Binding-site contacts:
Ligand atom C32 contacts residue GLY117 of chain 1.A at 3.4 Å.
Ligand atom C19 contacts residue GLU199 of chain 1.A at 3.2 Å.
Ligand atom C18 contacts residue GLU199 of chain 1.A at 3.1 Å.
Ligand atom N22 contacts residue PRO174 of chain 1.A at 3.5 Å.
Ligand atom N12 contacts residue HIS142 of chain 1.A at 3.6 Å.
Ligand atom C28 contacts residue ILE91 of chain 1.A at 3.6 Å (hydrophobic).
Ligand atom O9 contacts residue ILE91 of chain 1.A at 3.4 Å.
Ligand atom C10 contacts residue ASP141 of chain 1.A at 3.4 Å.
Ligand atom O23 contacts residue ASN170 of chain 1.A at 2.9 Å (h-bond).
Ligand atom N33 contacts residue ILE91 of chain 1.A at 3.1 Å (h-bond).
Ligand atom C11 contacts residue TRP143 of chain 1.A at 3.1 Å (hydrophobic).
Ligand atom O4 contacts residue GLY66 of chain 1.A at 3.3 Å.
Ligand atom N22 contacts residue TRP38 of chain 1.A at 3.5 Å.
Ligand atom O23 contacts residue MG1 of chain 1.B at 2.1 Å.
Ligand atom N14 contacts residue MET40 of chain 1.A at 3.4 Å (h-bond).
Ligand atom N31 contacts residue SER119 of chain 1.A at 2.8 Å (h-bond).
Ligand atom C19 contacts residue ASN170 of chain 1.A at 3.5 Å.
Ligand atom N12 contacts residue TRP143 of chain 1.A at 3.1 Å.
Ligand atom C30 contacts residue SER119 of chain 1.A at 3.3 Å.
Ligand atom N33 contacts residue GLU90 of chain 1.A at 3.6 Å.
Ligand atom O23 contacts residue LYS144 of chain 1.A at 2.9 Å (salt-bridge).
Ligand atom O24 contacts residue ASP169 of chain 1.A at 3.2 Å (salt-bridge).
Ligand atom C17 contacts residue MG1 of chain 1.B at 2.9 Å.
Ligand atom C17 contacts residue ASN170 of chain 1.A at 3.3 Å.
Ligand atom O9 contacts residue GLU90 of chain 1.A at 2.6 Å (salt-bridge).
Ligand atom C18 contacts residue ASN170 of chain 1.A at 3.1 Å.
Ligand atom C15 contacts residue LYS144 of chain 1.A at 3.5 Å.
Ligand atom O24 contacts residue GLU199 of chain 1.A at 2.4 Å (salt-bridge).
Ligand atom O8 contacts residue TYR68 of chain 1.A at 3.4 Å.
Ligand atom C18 contacts residue MG1 of chain 1.B at 3.0 Å.
Ligand atom C32 contacts residue ILE91 of chain 1.A at 3.4 Å (hydrophobic).
Ligand atom C2 contacts residue GLU90 of chain 1.A at 3.5 Å.
Ligand atom O24 contacts residue MG1 of chain 1.B at 2.2 Å.
Ligand atom O24 contacts residue ASN170 of chain 1.A at 2.8 Å (h-bond).
Ligand atom C3 contacts residue GLU90 of chain 1.A at 3.3 Å.
Ligand atom C13 contacts residue HIS142 of chain 1.A at 3.3 Å.
Ligand atom C11 contacts residue HIS142 of chain 1.A at 3.6 Å.
Ligand atom O23 contacts residue ASP141 of chain 1.A at 2.9 Å (salt-bridge).
Ligand atom O8 contacts residue GLU90 of chain 1.A at 2.7 Å (salt-bridge).
Ligand atom N14 contacts residue LYS144 of chain 1.A at 3.3 Å (salt-bridge).

Sequence of chain 1.A:
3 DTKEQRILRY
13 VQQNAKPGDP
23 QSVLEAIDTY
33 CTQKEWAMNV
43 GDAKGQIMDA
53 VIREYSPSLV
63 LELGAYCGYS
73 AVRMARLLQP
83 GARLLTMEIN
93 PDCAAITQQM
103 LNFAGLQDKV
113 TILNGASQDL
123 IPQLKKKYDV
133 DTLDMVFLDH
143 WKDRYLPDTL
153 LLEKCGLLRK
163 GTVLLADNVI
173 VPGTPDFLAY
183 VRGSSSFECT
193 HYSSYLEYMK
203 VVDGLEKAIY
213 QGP

This small molecule binds to this protein.
Small molecule (SMILES): O=C(NC/C=C/[C@H]1O[C@@H](n2cnc3cncnc32)[C@H](O)[C@@H]1O)c1cc([N+](=O)[O-])cc(O)c1O